Sequence of chain 1.C:
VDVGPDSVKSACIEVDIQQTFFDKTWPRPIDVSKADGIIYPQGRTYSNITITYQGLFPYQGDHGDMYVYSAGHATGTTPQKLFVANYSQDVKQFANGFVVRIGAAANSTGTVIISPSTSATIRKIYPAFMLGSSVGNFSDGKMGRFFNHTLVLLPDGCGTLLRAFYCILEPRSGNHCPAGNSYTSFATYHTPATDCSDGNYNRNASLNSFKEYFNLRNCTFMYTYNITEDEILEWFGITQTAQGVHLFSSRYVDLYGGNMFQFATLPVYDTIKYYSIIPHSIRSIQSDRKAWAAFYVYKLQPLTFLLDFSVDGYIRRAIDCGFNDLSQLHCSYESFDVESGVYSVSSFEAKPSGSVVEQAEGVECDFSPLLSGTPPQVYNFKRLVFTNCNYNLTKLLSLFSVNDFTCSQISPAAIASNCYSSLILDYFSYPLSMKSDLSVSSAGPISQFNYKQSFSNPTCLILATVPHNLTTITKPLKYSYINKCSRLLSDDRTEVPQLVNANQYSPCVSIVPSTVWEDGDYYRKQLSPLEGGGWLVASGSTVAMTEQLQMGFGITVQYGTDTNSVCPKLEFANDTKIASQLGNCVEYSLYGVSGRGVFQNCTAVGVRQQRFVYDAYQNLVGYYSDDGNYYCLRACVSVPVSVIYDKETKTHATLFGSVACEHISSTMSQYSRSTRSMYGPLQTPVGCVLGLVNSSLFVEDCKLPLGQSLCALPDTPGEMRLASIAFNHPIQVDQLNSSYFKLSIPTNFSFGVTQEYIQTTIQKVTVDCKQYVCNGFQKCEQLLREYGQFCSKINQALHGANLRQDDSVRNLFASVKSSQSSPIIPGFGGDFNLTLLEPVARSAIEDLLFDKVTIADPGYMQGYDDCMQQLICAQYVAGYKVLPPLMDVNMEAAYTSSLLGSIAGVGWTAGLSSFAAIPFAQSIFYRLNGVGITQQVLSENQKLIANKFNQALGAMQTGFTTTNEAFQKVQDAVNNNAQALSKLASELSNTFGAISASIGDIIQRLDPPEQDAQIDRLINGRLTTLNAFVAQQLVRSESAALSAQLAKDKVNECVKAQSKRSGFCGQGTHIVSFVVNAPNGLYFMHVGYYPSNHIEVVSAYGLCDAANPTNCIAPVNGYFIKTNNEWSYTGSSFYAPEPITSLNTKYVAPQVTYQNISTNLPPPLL

The protein below binds the small molecule below.
Small molecule (SMILES): CC(=O)N[C@H]1[C@H](O[C@H]2[C@H](O)[C@@H](NC(C)=O)CO[C@@H]2CO)O[C@H](CO)[C@@H](O[C@@H]2O[C@H](CO[C@H]3O[C@H](CO)[C@@H](O)[C@H](O)[C@@H]3O)[C@@H](O)[C@H](O)[C@@H]2O)[C@@H]1O

Binding-site contacts:
Ligand atom C1 contacts residue TYR277 of chain 1.C at 3.5 Å (hydrophobic).
Ligand atom C8 contacts residue GLU252 of chain 1.C at 3.5 Å.
Ligand atom C3 contacts residue ILE253 of chain 1.C at 3.5 Å (hydrophobic).
Ligand atom C6 contacts residue TYR277 of chain 1.C at 4.0 Å (hydrophobic).
Ligand atom C8 contacts residue ALA127 of chain 1.C at 3.9 Å (hydrophobic).
Ligand atom C8 contacts residue ASN128 of chain 1.C at 3.8 Å.
Ligand atom C2 contacts residue ILE253 of chain 1.C at 3.9 Å (hydrophobic).
Ligand atom C1 contacts residue GLU252 of chain 1.C at 3.3 Å.
Ligand atom C4 contacts residue TYR277 of chain 1.C at 3.6 Å (hydrophobic).
Ligand atom O3 contacts residue ILE253 of chain 1.C at 3.1 Å.
Ligand atom N2 contacts residue GLU252 of chain 1.C at 3.0 Å (salt-bridge).
Ligand atom O6 contacts residue TYR277 of chain 1.C at 3.2 Å.
Ligand atom C5 contacts residue ASN128 of chain 1.C at 3.6 Å.
Ligand atom O5 contacts residue ASN128 of chain 1.C at 2.5 Å (h-bond).
Ligand atom O7 contacts residue ALA127 of chain 1.C at 3.0 Å (h-bond).
Ligand atom C5 contacts residue GLU252 of chain 1.C at 3.6 Å.
Ligand atom O7 contacts residue ASN128 of chain 1.C at 3.9 Å.
Ligand atom C3 contacts residue GLU252 of chain 1.C at 3.7 Å.
Ligand atom O6 contacts residue TYR277 of chain 1.C at 3.4 Å.
Ligand atom O7 contacts residue LEU254 of chain 1.C at 3.6 Å.
Ligand atom O7 contacts residue GLU252 of chain 1.C at 3.1 Å.
Ligand atom O6 contacts residue ILE253 of chain 1.C at 3.3 Å.
Ligand atom C7 contacts residue ASN128 of chain 1.C at 3.5 Å.
Ligand atom N2 contacts residue ASN128 of chain 1.C at 2.9 Å (h-bond).
Ligand atom C2 contacts residue ASN128 of chain 1.C at 2.6 Å.
Ligand atom C7 contacts residue ALA127 of chain 1.C at 3.5 Å (hydrophobic).
Ligand atom O3 contacts residue TYR277 of chain 1.C at 3.7 Å.
Ligand atom O7 contacts residue TYR277 of chain 1.C at 3.8 Å.
Ligand atom O7 contacts residue ILE253 of chain 1.C at 3.7 Å.
Ligand atom C7 contacts residue ILE253 of chain 1.C at 3.9 Å (hydrophobic).
Ligand atom C7 contacts residue GLU252 of chain 1.C at 3.5 Å.
Ligand atom C2 contacts residue GLU252 of chain 1.C at 3.5 Å.
Ligand atom C4 contacts residue GLU252 of chain 1.C at 3.8 Å.
Ligand atom C3 contacts residue ASN128 of chain 1.C at 3.8 Å.
Ligand atom C1 contacts residue ASN128 of chain 1.C at 1.5 Å.
Ligand atom O4 contacts residue ILE253 of chain 1.C at 3.7 Å.
Ligand atom O5 contacts residue ILE253 of chain 1.C at 3.6 Å.
Ligand atom O4 contacts residue GLU252 of chain 1.C at 3.3 Å.
Ligand atom C5 contacts residue TYR277 of chain 1.C at 3.6 Å (hydrophobic).
Ligand atom N2 contacts residue ILE253 of chain 1.C at 3.1 Å.